Sequence of chain 1.A:
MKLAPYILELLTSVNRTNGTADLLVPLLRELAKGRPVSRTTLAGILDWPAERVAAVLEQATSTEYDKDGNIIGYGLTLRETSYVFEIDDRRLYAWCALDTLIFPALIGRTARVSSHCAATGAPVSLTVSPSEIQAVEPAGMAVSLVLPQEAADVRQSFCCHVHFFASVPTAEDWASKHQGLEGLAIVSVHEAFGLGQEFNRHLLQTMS

A protein and the small-molecule ligand that binds it are described below.
Small molecule (SMILES): CC[Sn](Cl)(Cl)CC

Binding-site contacts:
Ligand atom SN1 contacts residue CYS96 of chain 1.A at 2.6 Å.
Ligand atom SN1 contacts residue CYS159 of chain 1.A at 2.4 Å.
Ligand atom SN1 contacts residue ASP99 of chain 1.A at 2.1 Å.